Sequence of chain 1.B:
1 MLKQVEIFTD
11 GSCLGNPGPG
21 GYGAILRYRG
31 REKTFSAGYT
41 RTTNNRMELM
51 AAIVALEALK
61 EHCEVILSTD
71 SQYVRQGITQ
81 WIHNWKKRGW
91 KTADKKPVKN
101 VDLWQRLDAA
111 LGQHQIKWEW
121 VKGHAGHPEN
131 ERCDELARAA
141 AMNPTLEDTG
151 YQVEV

Binding-site contacts:
Ligand atom OD1 contacts residue LYS3 of chain 1.B at 3.1 Å (salt-bridge).
Ligand atom CB contacts residue GLU61 of chain 1.B at 3.9 Å.
Ligand atom OXT contacts residue LYS33 of chain 1.B at 2.5 Å (salt-bridge).
Ligand atom CD1 contacts residue ARG31 of chain 1.B at 3.8 Å.
Ligand atom CG1 contacts residue ARG31 of chain 1.B at 3.6 Å.
Ligand atom CG contacts residue LEU26 of chain 1.B at 4.0 Å (hydrophobic).
Ligand atom CG contacts residue TYR28 of chain 1.B at 3.9 Å (hydrophobic).
Ligand atom CZ contacts residue TYR28 of chain 1.B at 3.8 Å (hydrophobic).
Ligand atom CB contacts residue ALA58 of chain 1.B at 3.5 Å (hydrophobic).
Ligand atom CE1 contacts residue LYS33 of chain 1.B at 3.8 Å.
Ligand atom CE2 contacts residue TYR28 of chain 1.B at 3.5 Å (hydrophobic).
Ligand atom C contacts residue LYS3 of chain 1.B at 3.5 Å.
Ligand atom CG contacts residue VAL5 of chain 1.B at 3.6 Å (hydrophobic).
Ligand atom C contacts residue LYS33 of chain 1.B at 3.7 Å.
Ligand atom C contacts residue LYS60 of chain 1.B at 3.7 Å.
Ligand atom CA contacts residue GLU61 of chain 1.B at 3.8 Å.
Ligand atom CA contacts residue ALA58 of chain 1.B at 3.6 Å (hydrophobic).
Ligand atom O contacts residue LYS60 of chain 1.B at 2.8 Å (salt-bridge).
Ligand atom CA contacts residue LYS60 of chain 1.B at 3.7 Å.
Ligand atom CD1 contacts residue TYR28 of chain 1.B at 3.7 Å (hydrophobic).
Ligand atom C contacts residue LYS60 of chain 1.B at 3.4 Å.
Ligand atom OD2 contacts residue TYR28 of chain 1.B at 2.9 Å (h-bond).
Ligand atom O contacts residue LYS3 of chain 1.B at 2.7 Å (salt-bridge).
Ligand atom OXT contacts residue LYS60 of chain 1.B at 3.6 Å.
Ligand atom CG contacts residue CYS63 of chain 1.B at 4.0 Å (hydrophobic).
Ligand atom O contacts residue TYR28 of chain 1.B at 3.6 Å.
Ligand atom CD1 contacts residue LYS33 of chain 1.B at 4.0 Å.
Ligand atom CD contacts residue TYR28 of chain 1.B at 3.5 Å (hydrophobic).
Ligand atom O contacts residue LYS60 of chain 1.B at 3.3 Å (salt-bridge).
Ligand atom CA contacts residue TYR28 of chain 1.B at 4.0 Å (hydrophobic).
Ligand atom CB contacts residue CYS63 of chain 1.B at 3.8 Å (hydrophobic).
Ligand atom CD2 contacts residue LEU59 of chain 1.B at 4.0 Å (hydrophobic).
Ligand atom O contacts residue LEU59 of chain 1.B at 3.4 Å.
Ligand atom O contacts residue ALA58 of chain 1.B at 4.0 Å.
Ligand atom CZ contacts residue LEU26 of chain 1.B at 3.9 Å (hydrophobic).
Ligand atom N contacts residue LYS60 of chain 1.B at 3.8 Å.
Ligand atom CZ contacts residue ARG31 of chain 1.B at 3.5 Å.
Ligand atom OD2 contacts residue LYS3 of chain 1.B at 3.8 Å.
Ligand atom CA contacts residue LYS3 of chain 1.B at 3.8 Å.
Ligand atom CG contacts residue LYS3 of chain 1.B at 3.5 Å.

A small-molecule ligand and the protein it binds are described below.
Small molecule (SMILES): CC[C@H](C)[C@H](NC(=O)[C@@H](N)CC(=O)O)C(=O)N1CCC[C@H]1C(=O)N[C@@H](Cc1ccccc1)C(=O)O